The small molecule below binds the protein below.
Small molecule (SMILES): C[N+]1(C)CCc2cc3c(cc2[C@H]1[C@@H]1OC(=O)c2c1ccc1c2OCO1)OCO3

Sequence of chain 1.A:
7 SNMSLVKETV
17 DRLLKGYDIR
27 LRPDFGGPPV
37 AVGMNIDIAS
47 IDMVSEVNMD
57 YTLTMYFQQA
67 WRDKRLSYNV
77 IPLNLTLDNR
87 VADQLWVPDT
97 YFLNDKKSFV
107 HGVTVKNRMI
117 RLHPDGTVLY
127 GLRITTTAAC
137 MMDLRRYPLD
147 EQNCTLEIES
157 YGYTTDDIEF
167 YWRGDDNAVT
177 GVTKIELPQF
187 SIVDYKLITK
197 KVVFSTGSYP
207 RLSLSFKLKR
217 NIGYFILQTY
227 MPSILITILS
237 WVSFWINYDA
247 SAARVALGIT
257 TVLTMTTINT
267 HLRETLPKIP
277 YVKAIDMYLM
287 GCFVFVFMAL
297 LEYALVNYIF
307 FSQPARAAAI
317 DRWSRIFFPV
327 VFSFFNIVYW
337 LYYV

Sequence of chain 1.B:
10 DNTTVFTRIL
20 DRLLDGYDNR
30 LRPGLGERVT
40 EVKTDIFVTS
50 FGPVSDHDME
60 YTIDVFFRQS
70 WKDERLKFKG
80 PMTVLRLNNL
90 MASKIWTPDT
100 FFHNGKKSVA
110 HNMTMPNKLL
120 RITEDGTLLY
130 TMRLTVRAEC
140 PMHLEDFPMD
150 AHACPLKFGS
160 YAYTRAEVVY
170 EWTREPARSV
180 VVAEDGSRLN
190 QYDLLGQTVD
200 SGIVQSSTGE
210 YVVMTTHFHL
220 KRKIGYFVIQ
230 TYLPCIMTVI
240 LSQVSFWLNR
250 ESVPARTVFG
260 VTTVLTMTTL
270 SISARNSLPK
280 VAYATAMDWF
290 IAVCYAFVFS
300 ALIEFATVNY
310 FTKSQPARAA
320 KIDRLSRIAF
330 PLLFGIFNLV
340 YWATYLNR

Binding-site contacts:
Ligand atom C26 contacts residue PHE200 of chain 1.A at 3.9 Å (hydrophobic).
Ligand atom O19 contacts residue PHE200 of chain 1.A at 3.3 Å.
Ligand atom C05 contacts residue THR130 of chain 1.B at 4.0 Å.
Ligand atom O10 contacts residue PHE65 of chain 1.B at 3.5 Å.
Ligand atom C03 contacts residue TYR157 of chain 1.A at 3.4 Å (hydrophobic).
Ligand atom C18 contacts residue THR202 of chain 1.A at 3.7 Å.
Ligand atom O24 contacts residue PHE46 of chain 1.B at 3.2 Å.
Ligand atom C13 contacts residue ARG67 of chain 1.B at 3.5 Å.
Ligand atom C11 contacts residue PHE46 of chain 1.B at 4.0 Å (hydrophobic).
Ligand atom C04 contacts residue TYR157 of chain 1.A at 3.9 Å (hydrophobic).
Ligand atom C05 contacts residue LEU118 of chain 1.B at 4.1 Å (hydrophobic).
Ligand atom C25 contacts residue PHE200 of chain 1.A at 4.0 Å (hydrophobic).
Ligand atom O17 contacts residue PHE200 of chain 1.A at 3.7 Å.
Ligand atom O19 contacts residue THR202 of chain 1.A at 3.4 Å (h-bond).
Ligand atom C14 contacts residue ARG67 of chain 1.B at 3.7 Å.
Ligand atom C28 contacts residue PHE200 of chain 1.A at 3.6 Å (hydrophobic).
Ligand atom O12 contacts residue ARG67 of chain 1.B at 3.1 Å (salt-bridge).
Ligand atom N02 contacts residue TYR157 of chain 1.A at 4.0 Å.
Ligand atom C04 contacts residue TYR205 of chain 1.A at 3.5 Å (hydrophobic).
Ligand atom C03 contacts residue PHE65 of chain 1.B at 3.6 Å (hydrophobic).
Ligand atom C01 contacts residue TYR97 of chain 1.A at 4.0 Å (hydrophobic).
Ligand atom C09 contacts residue PHE65 of chain 1.B at 3.8 Å (hydrophobic).
Ligand atom C25 contacts residue PHE46 of chain 1.B at 3.8 Å (hydrophobic).
Ligand atom C08 contacts residue PHE65 of chain 1.B at 3.8 Å (hydrophobic).
Ligand atom C06 contacts residue THR130 of chain 1.B at 4.1 Å.
Ligand atom C13 contacts residue THR130 of chain 1.B at 4.1 Å.
Ligand atom C16 contacts residue PHE200 of chain 1.A at 3.9 Å (hydrophobic).
Ligand atom O17 contacts residue THR202 of chain 1.A at 3.1 Å (h-bond).
Ligand atom C20 contacts residue PHE200 of chain 1.A at 3.4 Å (hydrophobic).
Ligand atom O22 contacts residue PHE200 of chain 1.A at 3.8 Å.
Ligand atom C23 contacts residue PHE200 of chain 1.A at 4.1 Å (hydrophobic).
Ligand atom C18 contacts residue PHE200 of chain 1.A at 3.5 Å (hydrophobic).
Ligand atom C01 contacts residue GLU155 of chain 1.A at 3.9 Å.
Ligand atom O10 contacts residue PHE46 of chain 1.B at 3.6 Å.
Ligand atom C27 contacts residue PHE200 of chain 1.A at 3.8 Å (hydrophobic).
Ligand atom C14 contacts residue THR130 of chain 1.B at 3.8 Å.
Ligand atom C21 contacts residue PHE200 of chain 1.A at 3.7 Å (hydrophobic).
Ligand atom C23 contacts residue PHE46 of chain 1.B at 3.5 Å (hydrophobic).
Ligand atom C27 contacts residue PHE65 of chain 1.B at 4.0 Å (hydrophobic).
Ligand atom C01 contacts residue TYR157 of chain 1.A at 3.4 Å (hydrophobic).